A small-molecule ligand and the protein it binds are described below.
Small molecule (SMILES): CC(=O)N[C@H]1[C@H](O[C@H]2[C@H](O)[C@@H](NC(C)=O)CO[C@@H]2CO)O[C@H](CO)[C@@H](O[C@@H]2O[C@H](CO)[C@@H](O)[C@H](O)[C@@H]2O)[C@@H]1O

Sequence of chain 1.H:
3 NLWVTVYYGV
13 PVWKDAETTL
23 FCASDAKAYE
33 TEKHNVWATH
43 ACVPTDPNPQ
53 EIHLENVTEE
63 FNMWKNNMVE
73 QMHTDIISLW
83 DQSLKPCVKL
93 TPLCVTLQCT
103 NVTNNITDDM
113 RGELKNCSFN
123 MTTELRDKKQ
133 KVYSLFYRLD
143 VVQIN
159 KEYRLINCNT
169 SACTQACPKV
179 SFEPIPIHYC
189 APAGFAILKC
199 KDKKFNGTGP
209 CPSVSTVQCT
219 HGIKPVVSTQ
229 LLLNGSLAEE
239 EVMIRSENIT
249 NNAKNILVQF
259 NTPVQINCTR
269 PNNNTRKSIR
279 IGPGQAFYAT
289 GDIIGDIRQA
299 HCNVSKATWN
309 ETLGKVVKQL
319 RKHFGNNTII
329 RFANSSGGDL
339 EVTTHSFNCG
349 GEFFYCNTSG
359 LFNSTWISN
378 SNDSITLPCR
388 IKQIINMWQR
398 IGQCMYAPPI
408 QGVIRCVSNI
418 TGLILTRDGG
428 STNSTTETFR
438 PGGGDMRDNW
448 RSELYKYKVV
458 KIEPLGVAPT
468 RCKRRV

Binding-site contacts:
Ligand atom O5 contacts residue PRO261 of chain 1.H at 3.4 Å.
Ligand atom O7 contacts residue ASN416 of chain 1.H at 3.5 Å (h-bond).
Ligand atom C4 contacts residue ASN416 of chain 1.H at 4.2 Å.
Ligand atom C6 contacts residue PRO261 of chain 1.H at 4.1 Å (hydrophobic).
Ligand atom O7 contacts residue GLN263 of chain 1.H at 4.2 Å.
Ligand atom N2 contacts residue ASN416 of chain 1.H at 2.9 Å (h-bond).
Ligand atom C2 contacts residue ASN416 of chain 1.H at 2.4 Å.
Ligand atom C3 contacts residue ASN416 of chain 1.H at 3.8 Å.
Ligand atom C7 contacts residue NAG1 of chain 1.X at 4.1 Å.
Ligand atom O5 contacts residue ASN416 of chain 1.H at 2.4 Å (h-bond).
Ligand atom O6 contacts residue LEU235 of chain 1.H at 4.4 Å.
Ligand atom C8 contacts residue NAG1 of chain 1.X at 3.0 Å.
Ligand atom C1 contacts residue ASN416 of chain 1.H at 1.4 Å.
Ligand atom C5 contacts residue PRO261 of chain 1.H at 4.2 Å (hydrophobic).
Ligand atom C1 contacts residue PRO261 of chain 1.H at 4.2 Å (hydrophobic).
Ligand atom N2 contacts residue NAG1 of chain 1.X at 4.2 Å.
Ligand atom C5 contacts residue ASN416 of chain 1.H at 3.7 Å.
Ligand atom C8 contacts residue SER415 of chain 1.H at 4.3 Å.
Ligand atom C7 contacts residue ASN416 of chain 1.H at 3.5 Å.
Ligand atom C8 contacts residue VAL414 of chain 1.H at 3.6 Å (hydrophobic).
Ligand atom O6 contacts residue PRO261 of chain 1.H at 4.1 Å.